Binding-site contacts:
Ligand atom C1 contacts residue PRO252 of chain 1.A at 3.8 Å (hydrophobic).
Ligand atom C2 contacts residue LYS262 of chain 1.A at 3.7 Å.
Ligand atom C17 contacts residue SER229 of chain 1.A at 3.4 Å.
Ligand atom CL1 contacts residue SER229 of chain 1.A at 3.5 Å.
Ligand atom C19 contacts residue LEU218 of chain 1.A at 3.7 Å (hydrophobic).
Ligand atom C20 contacts residue VAL291 of chain 1.A at 3.5 Å (hydrophobic).
Ligand atom C9 contacts residue TYR190 of chain 1.A at 3.1 Å (hydrophobic).
Ligand atom C1 contacts residue ALA264 of chain 1.A at 3.9 Å (hydrophobic).
Ligand atom C18 contacts residue FAD1 of chain 1.C at 4.0 Å.
Ligand atom CL1 contacts residue VAL291 of chain 1.A at 3.9 Å.
Ligand atom C21 contacts residue GLN288 of chain 1.A at 3.7 Å.
Ligand atom C10 contacts residue TYR190 of chain 1.A at 3.5 Å (hydrophobic).
Ligand atom C15 contacts residue GLN288 of chain 1.A at 3.9 Å.
Ligand atom C21 contacts residue SER229 of chain 1.A at 3.4 Å.
Ligand atom C19 contacts residue SER229 of chain 1.A at 3.2 Å.
Ligand atom C12 contacts residue TYR190 of chain 1.A at 3.7 Å (hydrophobic).
Ligand atom O2 contacts residue TYR190 of chain 1.A at 3.9 Å.
Ligand atom C1 contacts residue TYR254 of chain 1.A at 3.5 Å (hydrophobic).
Ligand atom C21 contacts residue LEU218 of chain 1.A at 3.9 Å (hydrophobic).
Ligand atom C6 contacts residue TYR254 of chain 1.A at 3.2 Å (hydrophobic).
Ligand atom CL1 contacts residue FAD1 of chain 1.C at 3.4 Å.
Ligand atom C11 contacts residue TYR190 of chain 1.A at 3.5 Å (hydrophobic).
Ligand atom C8 contacts residue TYR190 of chain 1.A at 3.9 Å (hydrophobic).
Ligand atom C6 contacts residue PRO252 of chain 1.A at 3.6 Å (hydrophobic).
Ligand atom O1 contacts residue GLN288 of chain 1.A at 2.9 Å (h-bond).
Ligand atom C1 contacts residue LYS262 of chain 1.A at 3.6 Å.
Ligand atom C11 contacts residue ASN233 of chain 1.A at 3.7 Å.
Ligand atom C20 contacts residue SER229 of chain 1.A at 3.3 Å.
Ligand atom C20 contacts residue LEU290 of chain 1.A at 3.6 Å (hydrophobic).
Ligand atom O3 contacts residue ASN233 of chain 1.A at 3.3 Å (h-bond).
Ligand atom C20 contacts residue LEU218 of chain 1.A at 3.5 Å (hydrophobic).
Ligand atom CL1 contacts residue GLY228 of chain 1.A at 3.4 Å.
Ligand atom C18 contacts residue SER229 of chain 1.A at 3.2 Å.
Ligand atom C3 contacts residue ASN233 of chain 1.A at 3.8 Å.
Ligand atom C5 contacts residue TYR254 of chain 1.A at 3.5 Å (hydrophobic).
Ligand atom C16 contacts residue SER229 of chain 1.A at 3.5 Å.
Ligand atom C2 contacts residue ALA264 of chain 1.A at 3.8 Å (hydrophobic).
Ligand atom C2 contacts residue LEU263 of chain 1.A at 3.9 Å (hydrophobic).
Ligand atom C7 contacts residue TYR254 of chain 1.A at 3.7 Å (hydrophobic).
Ligand atom C21 contacts residue LEU290 of chain 1.A at 3.5 Å (hydrophobic).

A protein and the small-molecule ligand that binds it are described below.
Small molecule (SMILES): O=C1O/C(=C\c2cccc3ccccc23)C(O)=C1c1ccc(Cl)cc1

Sequence of chain 1.A:
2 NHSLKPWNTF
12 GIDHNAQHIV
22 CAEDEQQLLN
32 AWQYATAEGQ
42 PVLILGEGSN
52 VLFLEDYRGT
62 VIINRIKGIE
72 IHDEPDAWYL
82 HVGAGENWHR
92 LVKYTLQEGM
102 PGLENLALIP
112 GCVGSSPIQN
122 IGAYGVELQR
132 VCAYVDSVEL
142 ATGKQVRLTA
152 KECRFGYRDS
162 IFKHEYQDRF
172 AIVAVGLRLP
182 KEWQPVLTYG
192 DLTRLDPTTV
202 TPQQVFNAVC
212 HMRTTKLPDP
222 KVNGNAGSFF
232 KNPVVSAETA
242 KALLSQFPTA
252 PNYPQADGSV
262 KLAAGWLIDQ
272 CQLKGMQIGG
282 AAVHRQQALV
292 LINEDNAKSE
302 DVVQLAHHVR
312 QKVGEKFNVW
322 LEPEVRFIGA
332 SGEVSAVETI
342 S